Binding-site contacts:
Ligand atom C10 contacts residue PHE35 of chain 1.A at 4.1 Å (hydrophobic).
Ligand atom C3 contacts residue VAL59 of chain 1.A at 3.8 Å (hydrophobic).
Ligand atom C5 contacts residue PHE21 of chain 1.A at 3.8 Å (hydrophobic).
Ligand atom C2 contacts residue PHE21 of chain 1.A at 3.7 Å (hydrophobic).
Ligand atom C4 contacts residue PHE21 of chain 1.A at 3.6 Å (hydrophobic).
Ligand atom C6 contacts residue ALA17 of chain 1.A at 4.4 Å (hydrophobic).
Ligand atom O7 contacts residue PHE35 of chain 1.A at 3.8 Å.
Ligand atom C10 contacts residue PHE24 of chain 1.A at 3.6 Å (hydrophobic).
Ligand atom C6 contacts residue THR56 of chain 1.A at 4.0 Å.
Ligand atom O7 contacts residue HEM1 of chain 1.C at 3.7 Å.
Ligand atom C2 contacts residue VAL59 of chain 1.A at 3.7 Å (hydrophobic).
Ligand atom C10 contacts residue LEU100 of chain 1.A at 4.0 Å (hydrophobic).
Ligand atom O9 contacts residue VAL59 of chain 1.A at 4.0 Å.
Ligand atom C10 contacts residue PHE21 of chain 1.A at 3.9 Å (hydrophobic).
Ligand atom BR8 contacts residue ALA17 of chain 1.A at 3.9 Å.
Ligand atom C6 contacts residue PHE21 of chain 1.A at 3.6 Å (hydrophobic).
Ligand atom O9 contacts residue HIS55 of chain 1.A at 2.6 Å (h-bond).
Ligand atom O7 contacts residue PHE21 of chain 1.A at 3.8 Å.
Ligand atom O9 contacts residue PHE21 of chain 1.A at 3.5 Å.
Ligand atom BR8 contacts residue PHE21 of chain 1.A at 4.1 Å.
Ligand atom BR8 contacts residue MET63 of chain 1.A at 4.3 Å.
Ligand atom C3 contacts residue HIS55 of chain 1.A at 3.5 Å.
Ligand atom C1 contacts residue VAL59 of chain 1.A at 3.8 Å (hydrophobic).
Ligand atom C3 contacts residue PHE35 of chain 1.A at 4.4 Å (hydrophobic).
Ligand atom C6 contacts residue VAL59 of chain 1.A at 3.6 Å (hydrophobic).
Ligand atom C1 contacts residue PHE21 of chain 1.A at 3.5 Å (hydrophobic).
Ligand atom C4 contacts residue VAL59 of chain 1.A at 3.6 Å (hydrophobic).
Ligand atom C4 contacts residue HIS55 of chain 1.A at 3.4 Å.
Ligand atom C10 contacts residue HEM1 of chain 1.C at 3.6 Å.
Ligand atom BR8 contacts residue PHE60 of chain 1.A at 3.9 Å.
Ligand atom C3 contacts residue PHE21 of chain 1.A at 3.4 Å (hydrophobic).
Ligand atom C5 contacts residue VAL59 of chain 1.A at 3.6 Å (hydrophobic).
Ligand atom BR8 contacts residue ILE20 of chain 1.A at 4.0 Å.
Ligand atom C2 contacts residue LEU100 of chain 1.A at 4.0 Å (hydrophobic).
Ligand atom O9 contacts residue PHE35 of chain 1.A at 3.2 Å.
Ligand atom C4 contacts residue THR56 of chain 1.A at 4.0 Å.

A protein and the small-molecule ligand that binds it are described below.
Small molecule (SMILES): COc1cc(Br)ccc1O

Sequence of chain 1.A:
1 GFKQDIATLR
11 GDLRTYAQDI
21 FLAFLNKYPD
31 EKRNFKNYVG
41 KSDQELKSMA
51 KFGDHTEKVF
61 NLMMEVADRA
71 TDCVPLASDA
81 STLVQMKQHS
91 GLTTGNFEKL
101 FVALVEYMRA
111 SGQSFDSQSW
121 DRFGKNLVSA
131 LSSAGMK